Binding-site contacts:
Ligand atom N9 contacts residue LYS62 of chain 3.A at 4.2 Å.
Ligand atom N7 contacts residue LYS62 of chain 3.A at 3.2 Å (salt-bridge).
Ligand atom O6 contacts residue ASP59 of chain 3.A at 3.6 Å.
Ligand atom N7 contacts residue PHE259 of chain 4.A at 4.0 Å.
Ligand atom C6 contacts residue LEU171 of chain 4.A at 4.0 Å (hydrophobic).
Ligand atom C4 contacts residue PHE259 of chain 4.A at 3.5 Å (hydrophobic).
Ligand atom N8 contacts residue LYS62 of chain 3.A at 3.1 Å (salt-bridge).
Ligand atom C5 contacts residue PHE259 of chain 4.A at 3.6 Å (hydrophobic).
Ligand atom C6 contacts residue ASP59 of chain 3.A at 4.1 Å.
Ligand atom N1 contacts residue PHE259 of chain 4.A at 3.5 Å.
Ligand atom C2 contacts residue PHE259 of chain 4.A at 3.4 Å (hydrophobic).
Ligand atom O6 contacts residue LEU171 of chain 4.A at 3.0 Å.
Ligand atom O2 contacts residue GLU260 of chain 4.A at 3.6 Å (salt-bridge).
Ligand atom C5 contacts residue ASP59 of chain 3.A at 3.7 Å.
Ligand atom O2 contacts residue PHE259 of chain 4.A at 3.4 Å.
Ligand atom C6 contacts residue PHE259 of chain 4.A at 3.6 Å (hydrophobic).
Ligand atom N8 contacts residue PHE259 of chain 4.A at 4.2 Å.
Ligand atom C5 contacts residue LYS62 of chain 3.A at 4.3 Å.
Ligand atom N8 contacts residue ASP59 of chain 3.A at 3.9 Å.
Ligand atom O6 contacts residue PHE259 of chain 4.A at 4.1 Å.
Ligand atom N9 contacts residue PHE259 of chain 4.A at 3.7 Å.
Ligand atom N3 contacts residue PHE259 of chain 4.A at 3.4 Å.
Ligand atom N7 contacts residue ASP59 of chain 3.A at 2.8 Å (salt-bridge).

This small molecule binds to this protein.
Small molecule (SMILES): O=c1[nH]c(=O)c2nn[nH]c2[nH]1

Sequence of chain 4.A:
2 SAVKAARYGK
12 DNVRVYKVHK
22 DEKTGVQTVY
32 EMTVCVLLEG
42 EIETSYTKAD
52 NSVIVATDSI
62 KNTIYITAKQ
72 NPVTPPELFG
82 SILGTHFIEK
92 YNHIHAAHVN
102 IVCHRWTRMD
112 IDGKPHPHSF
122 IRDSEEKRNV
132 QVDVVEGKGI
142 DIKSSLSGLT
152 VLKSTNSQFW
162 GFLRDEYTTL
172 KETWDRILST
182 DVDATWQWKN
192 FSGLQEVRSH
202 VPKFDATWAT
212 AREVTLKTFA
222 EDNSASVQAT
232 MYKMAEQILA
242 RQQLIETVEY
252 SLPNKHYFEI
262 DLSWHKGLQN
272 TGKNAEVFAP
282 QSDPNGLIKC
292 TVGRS

Sequence of chain 3.A:
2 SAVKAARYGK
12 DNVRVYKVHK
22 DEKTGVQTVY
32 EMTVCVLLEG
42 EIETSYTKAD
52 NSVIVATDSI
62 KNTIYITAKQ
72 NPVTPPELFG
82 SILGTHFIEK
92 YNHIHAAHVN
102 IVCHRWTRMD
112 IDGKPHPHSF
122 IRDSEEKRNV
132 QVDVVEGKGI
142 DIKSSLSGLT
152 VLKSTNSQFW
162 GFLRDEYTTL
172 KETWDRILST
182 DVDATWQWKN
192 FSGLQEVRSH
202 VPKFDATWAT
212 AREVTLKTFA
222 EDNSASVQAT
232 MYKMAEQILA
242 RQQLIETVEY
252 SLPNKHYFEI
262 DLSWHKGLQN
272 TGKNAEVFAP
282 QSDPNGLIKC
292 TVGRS